A small-molecule ligand and the protein it binds are described below.
Small molecule (SMILES): NCc1ccc(-c2cn[nH]c2-c2c[nH]c(C(=O)NCc3ccc4c(c3)CCO4)c2)cc1C(F)(F)F

Binding-site contacts:
Ligand atom C21 contacts residue LYS54 of chain 1.A at 4.0 Å.
Ligand atom N2 contacts residue MET108 of chain 1.A at 3.0 Å (h-bond).
Ligand atom F1 contacts residue GLY32 of chain 1.A at 3.1 Å.
Ligand atom C21 contacts residue GLY37 of chain 1.A at 3.4 Å.
Ligand atom N3 contacts residue LEU156 of chain 1.A at 3.7 Å.
Ligand atom O2 contacts residue TYR36 of chain 1.A at 3.9 Å.
Ligand atom C22 contacts residue GLY37 of chain 1.A at 3.1 Å.
Ligand atom C14 contacts residue GLN105 of chain 1.A at 3.7 Å.
Ligand atom C6 contacts residue ASP111 of chain 1.A at 3.6 Å.
Ligand atom C3 contacts residue ILE31 of chain 1.A at 3.9 Å (hydrophobic).
Ligand atom C10 contacts residue MET108 of chain 1.A at 3.4 Å (hydrophobic).
Ligand atom C22 contacts residue TYR36 of chain 1.A at 3.7 Å (hydrophobic).
Ligand atom N2 contacts residue LEU107 of chain 1.A at 3.8 Å.
Ligand atom C15 contacts residue GLN105 of chain 1.A at 3.2 Å.
Ligand atom C25 contacts residue ASP167 of chain 1.A at 3.7 Å.
Ligand atom F2 contacts residue VAL39 of chain 1.A at 3.1 Å.
Ligand atom C11 contacts residue LEU156 of chain 1.A at 3.7 Å (hydrophobic).
Ligand atom N2 contacts residue ALA52 of chain 1.A at 3.6 Å.
Ligand atom O1 contacts residue GLN105 of chain 1.A at 3.6 Å.
Ligand atom C25 contacts residue LYS54 of chain 1.A at 3.7 Å.
Ligand atom C2 contacts residue ILE31 of chain 1.A at 3.9 Å (hydrophobic).
Ligand atom C21 contacts residue GLU33 of chain 1.A at 3.5 Å.
Ligand atom C17 contacts residue ASP167 of chain 1.A at 3.7 Å.
Ligand atom C15 contacts residue ILE84 of chain 1.A at 3.5 Å (hydrophobic).
Ligand atom C20 contacts residue LYS54 of chain 1.A at 3.6 Å.
Ligand atom C22 contacts residue GLU33 of chain 1.A at 3.7 Å.
Ligand atom N4 contacts residue GLN105 of chain 1.A at 2.5 Å (h-bond).
Ligand atom N2 contacts residue ASP106 of chain 1.A at 3.4 Å (salt-bridge).
Ligand atom N3 contacts residue ASP106 of chain 1.A at 3.1 Å (salt-bridge).
Ligand atom C18 contacts residue LYS54 of chain 1.A at 3.9 Å.
Ligand atom C12 contacts residue LEU156 of chain 1.A at 3.9 Å (hydrophobic).
Ligand atom N3 contacts residue ALA52 of chain 1.A at 3.4 Å.
Ligand atom C16 contacts residue LYS54 of chain 1.A at 3.8 Å.
Ligand atom F1 contacts residue VAL39 of chain 1.A at 3.7 Å.
Ligand atom N4 contacts residue ILE84 of chain 1.A at 3.6 Å.
Ligand atom O1 contacts residue LYS54 of chain 1.A at 2.7 Å (salt-bridge).
Ligand atom O2 contacts residue GLY37 of chain 1.A at 3.9 Å.
Ligand atom O2 contacts residue ILE56 of chain 1.A at 3.9 Å.
Ligand atom F1 contacts residue GLU33 of chain 1.A at 3.5 Å.
Ligand atom C19 contacts residue LYS54 of chain 1.A at 3.7 Å.

Sequence of chain 1.A:
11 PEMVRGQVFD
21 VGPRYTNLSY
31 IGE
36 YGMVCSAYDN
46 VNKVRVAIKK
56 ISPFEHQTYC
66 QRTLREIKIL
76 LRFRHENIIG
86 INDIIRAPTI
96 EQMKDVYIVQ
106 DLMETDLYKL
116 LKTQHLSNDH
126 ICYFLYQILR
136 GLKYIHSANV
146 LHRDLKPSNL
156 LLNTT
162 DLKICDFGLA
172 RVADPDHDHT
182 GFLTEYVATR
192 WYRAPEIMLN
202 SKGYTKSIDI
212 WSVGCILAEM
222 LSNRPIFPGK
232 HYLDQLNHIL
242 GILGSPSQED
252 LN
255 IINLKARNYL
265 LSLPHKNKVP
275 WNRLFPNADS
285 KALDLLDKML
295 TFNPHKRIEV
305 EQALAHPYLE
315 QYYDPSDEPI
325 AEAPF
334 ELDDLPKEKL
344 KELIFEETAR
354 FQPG